Binding-site contacts:
Ligand atom O12 contacts residue GLY360 of chain 34.D at 3.8 Å.
Ligand atom C16 contacts residue PRO272 of chain 34.D at 3.8 Å (hydrophobic).
Ligand atom C07 contacts residue HIS227 of chain 34.D at 2.4 Å.
Ligand atom O06 contacts residue THR274 of chain 34.D at 2.9 Å (h-bond).
Ligand atom C30 contacts residue HIS227 of chain 34.D at 3.2 Å.
Ligand atom C14 contacts residue LEU215 of chain 34.D at 3.3 Å (hydrophobic).
Ligand atom O13 contacts residue ARG359 of chain 34.D at 3.3 Å (salt-bridge).
Ligand atom O01 contacts residue ARG276 of chain 34.D at 3.7 Å.
Ligand atom C15 contacts residue THR274 of chain 34.D at 3.8 Å.
Ligand atom O05 contacts residue LEU361 of chain 34.D at 3.2 Å.
Ligand atom C39 contacts residue ALA231 of chain 34.D at 3.7 Å (hydrophobic).
Ligand atom C07 contacts residue ASP224 of chain 34.D at 3.6 Å.
Ligand atom C14 contacts residue THR274 of chain 34.D at 3.6 Å.
Ligand atom C41 contacts residue GLU27 of chain 34.D at 3.3 Å.
Ligand atom C33 contacts residue GLU22 of chain 34.D at 3.7 Å.
Ligand atom C16 contacts residue THR274 of chain 34.D at 3.6 Å.
Ligand atom C09 contacts residue HIS227 of chain 34.D at 3.6 Å.
Ligand atom C28 contacts residue PRO358 of chain 34.D at 3.7 Å (hydrophobic).
Ligand atom C15 contacts residue PRO272 of chain 34.D at 3.3 Å (hydrophobic).
Ligand atom C19 contacts residue THR274 of chain 34.D at 3.2 Å.
Ligand atom O06 contacts residue PRO272 of chain 34.D at 3.7 Å.
Ligand atom C15 contacts residue LEU273 of chain 34.D at 3.8 Å (hydrophobic).
Ligand atom O14 contacts residue HIS227 of chain 34.D at 2.3 Å (h-bond).
Ligand atom O07 contacts residue THR274 of chain 34.D at 3.7 Å.
Ligand atom C40 contacts residue VAL23 of chain 34.D at 3.7 Å (hydrophobic).
Ligand atom O13 contacts residue PRO358 of chain 34.D at 3.2 Å.
Ligand atom C06 contacts residue HIS227 of chain 34.D at 2.2 Å.
Ligand atom C47 contacts residue ARG276 of chain 34.D at 3.5 Å.
Ligand atom C04 contacts residue HIS227 of chain 34.D at 3.5 Å.
Ligand atom O06 contacts residue LEU215 of chain 34.D at 3.5 Å.
Ligand atom C36 contacts residue HIS227 of chain 34.D at 3.4 Å.
Ligand atom C41 contacts residue VAL23 of chain 34.D at 2.8 Å (hydrophobic).
Ligand atom C44 contacts residue LEU361 of chain 34.D at 3.1 Å (hydrophobic).
Ligand atom C31 contacts residue HIS227 of chain 34.D at 3.6 Å.
Ligand atom C08 contacts residue HIS227 of chain 34.D at 3.1 Å.
Ligand atom O10 contacts residue GLY360 of chain 34.D at 3.8 Å.
Ligand atom C42 contacts residue VAL23 of chain 34.D at 3.2 Å (hydrophobic).
Ligand atom O06 contacts residue LEU273 of chain 34.D at 3.0 Å.
Ligand atom C05 contacts residue HIS227 of chain 34.D at 2.9 Å.
Ligand atom C42 contacts residue GLU27 of chain 34.D at 3.4 Å.

A small-molecule ligand and the protein it binds are described below.
Small molecule (SMILES): CC(=O)O[C@H]1C(=O)[C@@]2(C)[C@H]([C@H](OC(=O)c3ccccc3)[C@]3(O)C[C@H](OC(=O)[C@H](O)[C@@H](NC(=O)c4ccccc4)c4ccccc4)C(C)=C1C3(C)C)[C@]1(OC(C)=O)CO[C@@H]1C[C@@H]2O

Sequence of chain 34.D:
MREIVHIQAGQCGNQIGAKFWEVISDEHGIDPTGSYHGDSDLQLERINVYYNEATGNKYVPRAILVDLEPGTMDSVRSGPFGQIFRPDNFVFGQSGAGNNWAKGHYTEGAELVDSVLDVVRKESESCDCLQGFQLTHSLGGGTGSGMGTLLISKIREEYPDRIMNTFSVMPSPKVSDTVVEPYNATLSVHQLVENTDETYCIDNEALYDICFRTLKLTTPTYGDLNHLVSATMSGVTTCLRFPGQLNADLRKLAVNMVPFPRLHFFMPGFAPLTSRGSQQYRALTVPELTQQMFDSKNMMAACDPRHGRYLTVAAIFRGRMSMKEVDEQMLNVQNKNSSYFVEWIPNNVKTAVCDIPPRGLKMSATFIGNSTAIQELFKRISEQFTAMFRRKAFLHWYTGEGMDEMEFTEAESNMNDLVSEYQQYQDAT